Binding-site contacts:
Ligand atom C22 contacts residue HIS96 of chain 1.A at 3.8 Å.
Ligand atom C7 contacts residue TYR97 of chain 1.A at 3.7 Å (hydrophobic).
Ligand atom O contacts residue THR59 of chain 1.A at 3.8 Å.
Ligand atom N contacts residue CYS13 of chain 1.A at 3.7 Å.
Ligand atom C6 contacts residue TYR97 of chain 1.A at 3.5 Å (hydrophobic).
Ligand atom C contacts residue CYS13 of chain 1.A at 1.8 Å (hydrophobic).
Ligand atom CL contacts residue TYR97 of chain 1.A at 3.5 Å.
Ligand atom C2 contacts residue CYS13 of chain 1.A at 3.3 Å (hydrophobic).
Ligand atom C2 contacts residue GLY61 of chain 1.A at 3.8 Å.
Ligand atom O contacts residue ALA60 of chain 1.A at 3.7 Å.
Ligand atom O1 contacts residue THR59 of chain 1.A at 3.6 Å.
Ligand atom F contacts residue VAL10 of chain 1.A at 3.5 Å.
Ligand atom C1 contacts residue PRO35 of chain 1.A at 3.4 Å (hydrophobic).
Ligand atom C9 contacts residue ARG69 of chain 1.A at 3.7 Å.
Ligand atom C2 contacts residue ALA60 of chain 1.A at 3.8 Å (hydrophobic).
Ligand atom C10 contacts residue ARG69 of chain 1.A at 3.5 Å.
Ligand atom C5 contacts residue TYR97 of chain 1.A at 3.7 Å (hydrophobic).
Ligand atom F contacts residue MET73 of chain 1.A at 3.4 Å.
Ligand atom C22 contacts residue GLU64 of chain 1.A at 3.4 Å.
Ligand atom C14 contacts residue ALA60 of chain 1.A at 3.7 Å (hydrophobic).
Ligand atom O2 contacts residue GLU64 of chain 1.A at 3.7 Å.
Ligand atom O2 contacts residue ARG69 of chain 1.A at 2.9 Å (salt-bridge).
Ligand atom C23 contacts residue GLU64 of chain 1.A at 3.5 Å.
Ligand atom C19 contacts residue MET73 of chain 1.A at 3.7 Å (hydrophobic).
Ligand atom C11 contacts residue ARG69 of chain 1.A at 3.8 Å.
Ligand atom C3 contacts residue GLN62 of chain 1.A at 3.6 Å.
Ligand atom C1 contacts residue CYS13 of chain 1.A at 2.7 Å (hydrophobic).
Ligand atom C12 contacts residue GLY11 of chain 1.A at 3.7 Å.
Ligand atom C12 contacts residue THR59 of chain 1.A at 3.2 Å.
Ligand atom C19 contacts residue GLN100 of chain 1.A at 3.6 Å.
Ligand atom O1 contacts residue GLY11 of chain 1.A at 3.7 Å.
Ligand atom C3 contacts residue CYS13 of chain 1.A at 3.5 Å (hydrophobic).
Ligand atom C20 contacts residue GLN100 of chain 1.A at 3.7 Å.
Ligand atom C18 contacts residue MET73 of chain 1.A at 3.7 Å (hydrophobic).
Ligand atom C13 contacts residue GLY11 of chain 1.A at 3.2 Å.
Ligand atom C20 contacts residue MET73 of chain 1.A at 3.8 Å (hydrophobic).
Ligand atom O contacts residue LYS17 of chain 1.A at 3.0 Å (salt-bridge).
Ligand atom C21 contacts residue GLU64 of chain 1.A at 3.7 Å.
Ligand atom N contacts residue GLY61 of chain 1.A at 3.5 Å (h-bond).
Ligand atom C3 contacts residue GLY61 of chain 1.A at 3.3 Å.

Sequence of chain 1.A:
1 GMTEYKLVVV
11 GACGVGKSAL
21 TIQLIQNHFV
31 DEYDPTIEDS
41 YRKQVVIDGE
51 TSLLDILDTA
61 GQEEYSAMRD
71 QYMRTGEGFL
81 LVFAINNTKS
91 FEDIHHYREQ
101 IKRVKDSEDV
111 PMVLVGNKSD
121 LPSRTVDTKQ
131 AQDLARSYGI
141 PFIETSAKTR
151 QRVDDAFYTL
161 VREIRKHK

A small-molecule ligand and the protein it binds are described below.
Small molecule (SMILES): CC#Cc1cc2c(c(F)c1-c1c(O)cccc1Cl)OC[C@H]1CN(C(=O)CC)CCN1C2